Sequence of chain 1.F:
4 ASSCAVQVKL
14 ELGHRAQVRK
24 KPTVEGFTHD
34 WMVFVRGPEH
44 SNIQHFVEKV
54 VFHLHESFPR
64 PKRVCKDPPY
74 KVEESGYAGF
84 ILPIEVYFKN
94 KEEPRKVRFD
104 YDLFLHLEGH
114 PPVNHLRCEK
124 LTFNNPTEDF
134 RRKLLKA

This small molecule binds to this protein.
Small molecule (SMILES): C/C=C/C(=O)NCCCC[C@H](NC(=O)[C@H](CCCN=C(N)N)NC(=O)[C@@H]1CCCN1C(=O)[C@H](C)N)C(=O)N[C@@H](CCC(N)=O)C(=O)N[C@H](C=O)CC(C)C

Binding-site contacts:
Ligand atom CB contacts residue GLY82 of chain 1.F at 3.6 Å.
Ligand atom CD contacts residue TYR80 of chain 1.F at 3.5 Å (hydrophobic).
Ligand atom NE contacts residue ASP105 of chain 1.F at 3.4 Å (salt-bridge).
Ligand atom CB contacts residue GLY82 of chain 1.F at 3.9 Å.
Ligand atom O contacts residue GLY82 of chain 1.F at 3.8 Å.
Ligand atom CH3 contacts residue PHE83 of chain 1.F at 3.4 Å (hydrophobic).
Ligand atom CX contacts residue HIS58 of chain 1.F at 3.5 Å.
Ligand atom N contacts residue GLY82 of chain 1.F at 3.9 Å.
Ligand atom O contacts residue PHE83 of chain 1.F at 3.9 Å.
Ligand atom CH3 contacts residue PHE61 of chain 1.F at 3.1 Å (hydrophobic).
Ligand atom CH3 contacts residue LEU57 of chain 1.F at 3.4 Å (hydrophobic).
Ligand atom CY contacts residue PHE83 of chain 1.F at 3.5 Å (hydrophobic).
Ligand atom NZ contacts residue HIS58 of chain 1.F at 3.7 Å.
Ligand atom O contacts residue HIS58 of chain 1.F at 3.6 Å (h-bond).
Ligand atom CX contacts residue PHE83 of chain 1.F at 3.6 Å (hydrophobic).
Ligand atom CH3 contacts residue HIS58 of chain 1.F at 3.6 Å.
Ligand atom CY contacts residue PHE61 of chain 1.F at 3.1 Å (hydrophobic).
Ligand atom O contacts residue HIS58 of chain 1.F at 3.1 Å (h-bond).
Ligand atom NZ contacts residue SER60 of chain 1.F at 3.5 Å (h-bond).
Ligand atom O contacts residue ALA81 of chain 1.F at 3.0 Å.
Ligand atom CA contacts residue GLY82 of chain 1.F at 3.1 Å.
Ligand atom CE contacts residue ALA81 of chain 1.F at 3.6 Å (hydrophobic).
Ligand atom CB contacts residue PHE83 of chain 1.F at 3.8 Å (hydrophobic).
Ligand atom CE contacts residue TYR80 of chain 1.F at 3.4 Å (hydrophobic).
Ligand atom CD contacts residue SER60 of chain 1.F at 3.6 Å.
Ligand atom CB contacts residue ALA81 of chain 1.F at 3.8 Å (hydrophobic).
Ligand atom CG contacts residue PHE83 of chain 1.F at 3.4 Å (hydrophobic).
Ligand atom CB contacts residue LEU108 of chain 1.F at 3.9 Å (hydrophobic).
Ligand atom CG contacts residue HIS58 of chain 1.F at 3.7 Å.
Ligand atom CG contacts residue GLY82 of chain 1.F at 3.4 Å.
Ligand atom CG contacts residue GLY82 of chain 1.F at 3.5 Å.
Ligand atom C contacts residue GLY82 of chain 1.F at 3.2 Å.
Ligand atom CA contacts residue GLY82 of chain 1.F at 3.5 Å.
Ligand atom O contacts residue GLY82 of chain 1.F at 2.7 Å (h-bond).
Ligand atom CE contacts residue SER60 of chain 1.F at 3.6 Å.
Ligand atom N contacts residue GLY82 of chain 1.F at 2.5 Å (h-bond).
Ligand atom CG contacts residue ALA81 of chain 1.F at 3.6 Å (hydrophobic).
Ligand atom C contacts residue GLY82 of chain 1.F at 3.5 Å.
Ligand atom CH3 contacts residue TRP34 of chain 1.F at 3.7 Å (hydrophobic).
Ligand atom CD contacts residue ASP105 of chain 1.F at 3.7 Å.